Binding-site contacts:
Ligand atom O1 contacts residue TYR162 of chain 2.A at 3.3 Å.
Ligand atom O1 contacts residue FE1 of chain 2.B at 2.3 Å.
Ligand atom O2 contacts residue ARG217 of chain 2.A at 2.9 Å (salt-bridge).
Ligand atom O2 contacts residue HIS220 of chain 2.A at 3.1 Å (h-bond).
Ligand atom C5 contacts residue PRO105 of chain 2.A at 3.8 Å (hydrophobic).
Ligand atom C5 contacts residue VAL81 of chain 2.A at 4.0 Å (hydrophobic).
Ligand atom C4 contacts residue PRO105 of chain 2.A at 3.6 Å (hydrophobic).
Ligand atom C4 contacts residue ARG217 of chain 2.A at 4.1 Å.
Ligand atom C1 contacts residue TYR196 of chain 2.A at 3.6 Å (hydrophobic).
Ligand atom C1 contacts residue TYR106 of chain 2.A at 3.8 Å (hydrophobic).
Ligand atom CL1 contacts residue ALA250 of chain 2.A at 4.2 Å.
Ligand atom C5 contacts residue LEU77 of chain 2.A at 4.1 Å (hydrophobic).
Ligand atom C2 contacts residue PRO105 of chain 2.A at 4.1 Å (hydrophobic).
Ligand atom O2 contacts residue HIS222 of chain 2.A at 3.1 Å (h-bond).
Ligand atom C3 contacts residue ARG217 of chain 2.A at 3.7 Å.
Ligand atom C2 contacts residue HIS222 of chain 2.A at 4.2 Å.
Ligand atom C2 contacts residue ARG217 of chain 2.A at 3.5 Å.
Ligand atom C4 contacts residue VAL81 of chain 2.A at 3.8 Å (hydrophobic).
Ligand atom C3 contacts residue GLY104 of chain 2.A at 4.1 Å.
Ligand atom O1 contacts residue TYR106 of chain 2.A at 3.7 Å.
Ligand atom CL1 contacts residue GLN236 of chain 2.A at 4.3 Å.
Ligand atom C5 contacts residue TYR196 of chain 2.A at 4.1 Å (hydrophobic).
Ligand atom CL1 contacts residue ARG217 of chain 2.A at 3.5 Å.
Ligand atom C6 contacts residue PRO105 of chain 2.A at 4.1 Å (hydrophobic).
Ligand atom C2 contacts residue HIS220 of chain 2.A at 4.1 Å.
Ligand atom O1 contacts residue HIS220 of chain 2.A at 3.8 Å.
Ligand atom C1 contacts residue FE1 of chain 2.B at 3.1 Å.
Ligand atom O1 contacts residue TYR196 of chain 2.A at 3.3 Å.
Ligand atom C3 contacts residue PRO105 of chain 2.A at 3.8 Å (hydrophobic).
Ligand atom CL1 contacts residue ILE102 of chain 2.A at 3.0 Å.
Ligand atom C5 contacts residue ILE198 of chain 2.A at 3.8 Å (hydrophobic).
Ligand atom O2 contacts residue TYR162 of chain 2.A at 4.1 Å.
Ligand atom C6 contacts residue ILE198 of chain 2.A at 4.1 Å (hydrophobic).
Ligand atom C2 contacts residue FE1 of chain 2.B at 3.0 Å.
Ligand atom C6 contacts residue TYR196 of chain 2.A at 3.1 Å (hydrophobic).
Ligand atom CL1 contacts residue GLY104 of chain 2.A at 3.7 Å.
Ligand atom O2 contacts residue FE1 of chain 2.B at 2.1 Å.
Ligand atom C1 contacts residue PRO105 of chain 2.A at 4.3 Å (hydrophobic).
Ligand atom C6 contacts residue TYR106 of chain 2.A at 3.5 Å (hydrophobic).
Ligand atom C1 contacts residue ARG217 of chain 2.A at 4.1 Å.

Sequence of chain 2.A:
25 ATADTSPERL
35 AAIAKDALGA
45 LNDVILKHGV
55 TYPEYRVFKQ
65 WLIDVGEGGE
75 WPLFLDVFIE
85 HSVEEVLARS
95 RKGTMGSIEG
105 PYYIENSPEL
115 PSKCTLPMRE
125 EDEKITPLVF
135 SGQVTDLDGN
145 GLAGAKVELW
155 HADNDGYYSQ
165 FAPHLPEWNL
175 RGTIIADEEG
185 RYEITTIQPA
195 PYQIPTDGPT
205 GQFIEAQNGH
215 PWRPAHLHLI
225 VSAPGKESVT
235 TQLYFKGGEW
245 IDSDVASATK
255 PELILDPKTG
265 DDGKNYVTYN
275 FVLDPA

The small molecule below binds the protein below.
Small molecule (SMILES): Oc1cccc(Cl)c1O